Binding-site contacts:
Ligand atom P contacts residue CO31 of chain 1.V at 3.7 Å.
Ligand atom P contacts residue ASP296 of chain 1.B at 3.5 Å.
Ligand atom N contacts residue ZN1 of chain 1.X at 3.0 Å.
Ligand atom C14 contacts residue ALA494 of chain 1.B at 3.6 Å (hydrophobic).
Ligand atom O3 contacts residue LYS303 of chain 1.B at 2.5 Å (salt-bridge).
Ligand atom O1 contacts residue GLY406 of chain 1.B at 2.7 Å (h-bond).
Ligand atom N contacts residue ASP316 of chain 1.B at 3.3 Å (salt-bridge).
Ligand atom O4 contacts residue CO31 of chain 1.V at 2.7 Å (h-bond).
Ligand atom C19 contacts residue ASP316 of chain 1.B at 3.6 Å.
Ligand atom C7 contacts residue CO31 of chain 1.V at 3.2 Å.
Ligand atom C10 contacts residue MET313 of chain 1.B at 3.6 Å (hydrophobic).
Ligand atom O1 contacts residue THR405 of chain 1.B at 3.6 Å.
Ligand atom C13 contacts residue ALA494 of chain 1.B at 3.6 Å (hydrophobic).
Ligand atom P contacts residue ZN1 of chain 1.X at 2.9 Å.
Ligand atom O4 contacts residue GLU378 of chain 1.B at 3.0 Å (salt-bridge).
Ligand atom C17 contacts residue LEU404 of chain 1.B at 2.7 Å (hydrophobic).
Ligand atom O3 contacts residue ASP296 of chain 1.B at 3.4 Å (salt-bridge).
Ligand atom C16 contacts residue GLY406 of chain 1.B at 3.6 Å.
Ligand atom C19 contacts residue ASP296 of chain 1.B at 3.6 Å.
Ligand atom N contacts residue THR403 of chain 1.B at 2.4 Å (h-bond).
Ligand atom P contacts residue ZN1 of chain 1.W at 2.8 Å.
Ligand atom O4 contacts residue LYS291 of chain 1.B at 3.2 Å (salt-bridge).
Ligand atom C12 contacts residue LEU409 of chain 1.B at 3.6 Å (hydrophobic).
Ligand atom C4 contacts residue ASN374 of chain 1.B at 3.5 Å.
Ligand atom N contacts residue LYS291 of chain 1.B at 3.0 Å (salt-bridge).
Ligand atom O4 contacts residue ASP296 of chain 1.B at 3.1 Å (salt-bridge).
Ligand atom C9 contacts residue GLY406 of chain 1.B at 3.6 Å.
Ligand atom O4 contacts residue ASP376 of chain 1.B at 2.9 Å (salt-bridge).
Ligand atom C19 contacts residue ZN1 of chain 1.X at 2.7 Å.
Ligand atom O3 contacts residue ZN1 of chain 1.W at 2.5 Å.
Ligand atom C3 contacts residue ASN374 of chain 1.B at 3.3 Å.
Ligand atom C12 contacts residue MET309 of chain 1.B at 3.4 Å (hydrophobic).
Ligand atom C5 contacts residue ARG380 of chain 1.B at 3.7 Å.
Ligand atom O4 contacts residue ZN1 of chain 1.X at 2.1 Å.
Ligand atom O3 contacts residue ASP376 of chain 1.B at 3.0 Å (salt-bridge).
Ligand atom N contacts residue LEU404 of chain 1.B at 3.1 Å (h-bond).
Ligand atom C11 contacts residue MET309 of chain 1.B at 3.6 Å (hydrophobic).
Ligand atom P contacts residue ASP376 of chain 1.B at 3.4 Å.
Ligand atom O4 contacts residue ZN1 of chain 1.W at 2.4 Å.
Ligand atom C17 contacts residue CO31 of chain 1.V at 3.5 Å.

Sequence of chain 1.B:
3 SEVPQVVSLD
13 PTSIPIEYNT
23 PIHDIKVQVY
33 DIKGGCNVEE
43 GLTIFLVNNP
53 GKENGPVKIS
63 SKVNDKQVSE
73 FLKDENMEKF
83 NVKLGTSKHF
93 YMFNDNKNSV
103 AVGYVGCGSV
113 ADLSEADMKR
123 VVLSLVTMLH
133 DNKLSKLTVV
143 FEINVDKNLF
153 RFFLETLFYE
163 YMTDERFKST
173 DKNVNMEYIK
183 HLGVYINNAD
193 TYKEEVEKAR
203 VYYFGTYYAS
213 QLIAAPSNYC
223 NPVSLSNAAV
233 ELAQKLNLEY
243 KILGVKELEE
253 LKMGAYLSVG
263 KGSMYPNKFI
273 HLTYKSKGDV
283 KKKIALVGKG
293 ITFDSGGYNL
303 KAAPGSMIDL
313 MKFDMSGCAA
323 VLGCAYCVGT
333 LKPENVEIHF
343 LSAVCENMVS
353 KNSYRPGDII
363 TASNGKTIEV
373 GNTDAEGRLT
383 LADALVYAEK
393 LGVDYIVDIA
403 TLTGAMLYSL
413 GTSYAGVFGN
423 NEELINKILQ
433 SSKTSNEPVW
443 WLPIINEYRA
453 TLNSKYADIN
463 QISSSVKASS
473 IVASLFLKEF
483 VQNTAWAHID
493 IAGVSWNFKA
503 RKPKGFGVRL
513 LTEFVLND

The protein below binds the small molecule below.
Small molecule (SMILES): N[C@H](CCc1ccccc1)[P](=O)(O)C[C@@H](Cc1ccccc1)C(=O)O